Sequence of chain 2.A:
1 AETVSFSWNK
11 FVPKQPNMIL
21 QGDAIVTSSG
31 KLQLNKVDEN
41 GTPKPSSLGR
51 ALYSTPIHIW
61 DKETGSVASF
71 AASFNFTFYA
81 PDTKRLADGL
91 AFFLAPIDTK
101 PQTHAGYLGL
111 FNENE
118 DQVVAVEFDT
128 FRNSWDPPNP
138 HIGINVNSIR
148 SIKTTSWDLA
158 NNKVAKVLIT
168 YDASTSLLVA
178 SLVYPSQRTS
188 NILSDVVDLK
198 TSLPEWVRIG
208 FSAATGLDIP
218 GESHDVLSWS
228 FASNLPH

Binding-site contacts:
Ligand atom C4 contacts residue PHE128 of chain 2.A at 4.0 Å (hydrophobic).
Ligand atom O5 contacts residue LEU214 of chain 2.A at 3.6 Å.
Ligand atom C3 contacts residue PHE128 of chain 2.A at 3.8 Å (hydrophobic).
Ligand atom O3 contacts residue ALA105 of chain 2.A at 3.8 Å.
Ligand atom C4 contacts residue ALA87 of chain 2.A at 4.5 Å (hydrophobic).
Ligand atom C7 contacts residue ASP215 of chain 2.A at 4.5 Å.
Ligand atom C3 contacts residue ASN130 of chain 2.A at 3.9 Å.
Ligand atom O6 contacts residue ILE216 of chain 2.A at 3.2 Å.
Ligand atom O7 contacts residue ASP215 of chain 2.A at 4.2 Å.
Ligand atom O4 contacts residue LEU214 of chain 2.A at 2.9 Å (h-bond).
Ligand atom C1 contacts residue LEU214 of chain 2.A at 4.2 Å (hydrophobic).
Ligand atom O3 contacts residue ASP215 of chain 2.A at 2.9 Å (salt-bridge).
Ligand atom C6 contacts residue ILE216 of chain 2.A at 3.4 Å (hydrophobic).
Ligand atom C3 contacts residue ASP215 of chain 2.A at 4.0 Å.
Ligand atom C6 contacts residue PHE128 of chain 2.A at 4.4 Å (hydrophobic).
Ligand atom O3 contacts residue LEU214 of chain 2.A at 4.5 Å.
Ligand atom C3 contacts residue GLY106 of chain 2.A at 4.4 Å.
Ligand atom O3 contacts residue ASN130 of chain 2.A at 3.5 Å (h-bond).
Ligand atom O4 contacts residue ASP88 of chain 2.A at 2.6 Å (salt-bridge).
Ligand atom C2 contacts residue LEU214 of chain 2.A at 4.2 Å (hydrophobic).
Ligand atom C5 contacts residue PHE128 of chain 2.A at 3.9 Å (hydrophobic).
Ligand atom O6 contacts residue PHE128 of chain 2.A at 4.5 Å.
Ligand atom O3 contacts residue PHE128 of chain 2.A at 4.1 Å.
Ligand atom C4 contacts residue ASP88 of chain 2.A at 3.4 Å.
Ligand atom O4 contacts residue ALA105 of chain 2.A at 3.6 Å.
Ligand atom C8 contacts residue ASP215 of chain 2.A at 3.9 Å.
Ligand atom O4 contacts residue GLY213 of chain 2.A at 3.6 Å.
Ligand atom O6 contacts residue ASP215 of chain 2.A at 3.0 Å (salt-bridge).
Ligand atom O4 contacts residue ASP215 of chain 2.A at 3.9 Å.
Ligand atom O3 contacts residue GLY106 of chain 2.A at 3.0 Å (h-bond).
Ligand atom C5 contacts residue LEU214 of chain 2.A at 4.4 Å (hydrophobic).
Ligand atom C4 contacts residue LEU214 of chain 2.A at 4.2 Å (hydrophobic).
Ligand atom C5 contacts residue ASP215 of chain 2.A at 3.9 Å.
Ligand atom O3 contacts residue ASP88 of chain 2.A at 3.0 Å (salt-bridge).
Ligand atom C3 contacts residue ASP88 of chain 2.A at 3.9 Å.
Ligand atom O5 contacts residue ASP215 of chain 2.A at 3.2 Å (salt-bridge).
Ligand atom C6 contacts residue ASP215 of chain 2.A at 3.1 Å.
Ligand atom C6 contacts residue LEU214 of chain 2.A at 4.0 Å (hydrophobic).
Ligand atom C1 contacts residue ASP215 of chain 2.A at 4.4 Å.
Ligand atom O4 contacts residue LEU214 of chain 2.A at 3.5 Å.

A protein and the small-molecule ligand that binds it are described below.
Small molecule (SMILES): CC(=O)N[C@H]1CO[C@H](CO)[C@@H](O[C@@H]2O[C@H](CO)[C@H](O)[C@H](O)[C@H]2O)[C@@H]1O